This protein binds this small molecule.
Small molecule (SMILES): COc1ccc(C(=O)NCC(N)=O)cc1

Binding-site contacts:
Ligand atom N1 contacts residue LEU61 of chain 1.A at 4.2 Å.
Ligand atom O1 contacts residue PHE32 of chain 1.A at 3.6 Å.
Ligand atom C8 contacts residue GLY48 of chain 1.A at 3.6 Å.
Ligand atom O contacts residue PHE282 of chain 1.A at 3.7 Å.
Ligand atom O1 contacts residue GLN29 of chain 1.A at 3.5 Å (h-bond).
Ligand atom N contacts residue PHE47 of chain 1.A at 3.4 Å (h-bond).
Ligand atom C1 contacts residue PHE282 of chain 1.A at 4.3 Å (hydrophobic).
Ligand atom N contacts residue LYS83 of chain 1.A at 4.1 Å.
Ligand atom C4 contacts residue PHE84 of chain 1.A at 4.0 Å (hydrophobic).
Ligand atom C8 contacts residue PHE32 of chain 1.A at 4.4 Å (hydrophobic).
Ligand atom O contacts residue GLU278 of chain 1.A at 4.1 Å.
Ligand atom O2 contacts residue PRO63 of chain 1.A at 3.1 Å.
Ligand atom C7 contacts residue PRO63 of chain 1.A at 4.0 Å (hydrophobic).
Ligand atom C contacts residue PHE282 of chain 1.A at 3.5 Å (hydrophobic).
Ligand atom C contacts residue PHE84 of chain 1.A at 4.4 Å (hydrophobic).
Ligand atom C8 contacts residue PHE47 of chain 1.A at 3.1 Å (hydrophobic).
Ligand atom C9 contacts residue PHE32 of chain 1.A at 3.8 Å (hydrophobic).
Ligand atom N1 contacts residue PRO63 of chain 1.A at 3.5 Å.
Ligand atom C5 contacts residue ASP45 of chain 1.A at 4.2 Å.
Ligand atom C2 contacts residue GLU278 of chain 1.A at 4.1 Å.
Ligand atom C3 contacts residue PHE84 of chain 1.A at 4.0 Å (hydrophobic).
Ligand atom C3 contacts residue LYS83 of chain 1.A at 3.3 Å.
Ligand atom C9 contacts residue PRO63 of chain 1.A at 3.5 Å (hydrophobic).
Ligand atom C1 contacts residue PHE84 of chain 1.A at 3.8 Å (hydrophobic).
Ligand atom C5 contacts residue PHE84 of chain 1.A at 3.8 Å (hydrophobic).
Ligand atom O contacts residue PHE84 of chain 1.A at 4.2 Å.
Ligand atom O1 contacts residue PRO63 of chain 1.A at 3.3 Å.
Ligand atom C contacts residue GLU278 of chain 1.A at 3.1 Å.
Ligand atom C contacts residue THR281 of chain 1.A at 3.5 Å.
Ligand atom C6 contacts residue PHE282 of chain 1.A at 4.2 Å (hydrophobic).
Ligand atom C9 contacts residue PHE47 of chain 1.A at 4.1 Å (hydrophobic).
Ligand atom C2 contacts residue LYS83 of chain 1.A at 4.3 Å.
Ligand atom N1 contacts residue PHE32 of chain 1.A at 3.4 Å.
Ligand atom C3 contacts residue GLU278 of chain 1.A at 4.0 Å.
Ligand atom C6 contacts residue PHE84 of chain 1.A at 3.7 Å (hydrophobic).
Ligand atom C2 contacts residue PHE84 of chain 1.A at 3.8 Å (hydrophobic).
Ligand atom C7 contacts residue LYS83 of chain 1.A at 3.5 Å.
Ligand atom O2 contacts residue LYS83 of chain 1.A at 3.2 Å (salt-bridge).
Ligand atom C4 contacts residue LYS83 of chain 1.A at 3.8 Å.
Ligand atom C8 contacts residue PRO63 of chain 1.A at 4.3 Å (hydrophobic).

Sequence of chain 1.A:
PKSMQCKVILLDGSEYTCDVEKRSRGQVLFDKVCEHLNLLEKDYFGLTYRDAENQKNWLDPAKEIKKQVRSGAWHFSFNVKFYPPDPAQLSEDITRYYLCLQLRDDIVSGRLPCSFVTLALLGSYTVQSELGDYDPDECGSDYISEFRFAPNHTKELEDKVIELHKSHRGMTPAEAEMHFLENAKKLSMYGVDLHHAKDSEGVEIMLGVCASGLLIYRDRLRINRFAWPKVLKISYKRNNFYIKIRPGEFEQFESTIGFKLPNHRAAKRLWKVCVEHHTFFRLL